Sequence of chain 1.C:
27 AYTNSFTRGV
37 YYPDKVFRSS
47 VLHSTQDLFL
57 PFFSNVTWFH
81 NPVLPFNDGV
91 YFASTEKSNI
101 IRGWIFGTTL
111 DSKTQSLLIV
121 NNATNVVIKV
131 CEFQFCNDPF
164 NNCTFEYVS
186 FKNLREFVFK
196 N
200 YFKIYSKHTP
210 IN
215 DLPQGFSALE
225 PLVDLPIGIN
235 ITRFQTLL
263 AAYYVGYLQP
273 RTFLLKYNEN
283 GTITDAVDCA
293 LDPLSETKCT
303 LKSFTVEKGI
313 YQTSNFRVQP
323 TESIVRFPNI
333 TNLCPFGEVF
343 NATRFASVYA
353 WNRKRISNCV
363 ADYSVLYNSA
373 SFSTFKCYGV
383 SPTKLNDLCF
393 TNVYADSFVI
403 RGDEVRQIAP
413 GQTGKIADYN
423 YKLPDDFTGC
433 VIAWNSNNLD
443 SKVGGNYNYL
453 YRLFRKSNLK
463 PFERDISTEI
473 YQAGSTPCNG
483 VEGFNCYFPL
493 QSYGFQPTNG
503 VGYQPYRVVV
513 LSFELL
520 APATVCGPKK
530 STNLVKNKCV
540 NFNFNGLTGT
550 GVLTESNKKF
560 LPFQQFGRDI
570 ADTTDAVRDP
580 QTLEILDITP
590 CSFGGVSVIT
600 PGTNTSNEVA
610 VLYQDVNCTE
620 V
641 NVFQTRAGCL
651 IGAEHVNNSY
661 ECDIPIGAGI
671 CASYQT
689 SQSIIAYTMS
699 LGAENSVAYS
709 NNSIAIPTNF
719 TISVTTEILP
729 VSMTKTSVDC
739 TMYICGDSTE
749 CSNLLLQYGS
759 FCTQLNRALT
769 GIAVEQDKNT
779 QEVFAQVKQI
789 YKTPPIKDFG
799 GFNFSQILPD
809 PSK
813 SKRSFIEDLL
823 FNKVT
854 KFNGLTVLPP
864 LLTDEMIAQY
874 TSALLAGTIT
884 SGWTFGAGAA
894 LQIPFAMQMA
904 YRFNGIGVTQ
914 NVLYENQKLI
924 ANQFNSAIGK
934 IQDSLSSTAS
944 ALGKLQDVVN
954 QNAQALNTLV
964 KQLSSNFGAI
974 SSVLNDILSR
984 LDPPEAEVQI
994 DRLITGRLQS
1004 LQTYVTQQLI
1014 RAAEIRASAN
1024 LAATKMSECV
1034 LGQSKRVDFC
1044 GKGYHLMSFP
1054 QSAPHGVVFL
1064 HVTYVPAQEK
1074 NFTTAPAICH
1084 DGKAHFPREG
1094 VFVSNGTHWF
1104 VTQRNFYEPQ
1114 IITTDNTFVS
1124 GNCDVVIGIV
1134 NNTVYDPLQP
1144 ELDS

Binding-site contacts:
Ligand atom C2 contacts residue ASN234 of chain 1.C at 2.4 Å.
Ligand atom O5 contacts residue ASN234 of chain 1.C at 2.3 Å (h-bond).
Ligand atom C4 contacts residue ASN234 of chain 1.C at 4.1 Å.
Ligand atom C5 contacts residue ASN234 of chain 1.C at 3.6 Å.
Ligand atom C3 contacts residue ASN234 of chain 1.C at 3.8 Å.
Ligand atom O7 contacts residue ASN234 of chain 1.C at 2.8 Å (h-bond).
Ligand atom C8 contacts residue ASN234 of chain 1.C at 4.4 Å.
Ligand atom C1 contacts residue ASN234 of chain 1.C at 1.4 Å.
Ligand atom N2 contacts residue ASN234 of chain 1.C at 3.0 Å (h-bond).
Ligand atom C7 contacts residue ASN234 of chain 1.C at 3.1 Å.
Ligand atom O6 contacts residue ASN234 of chain 1.C at 4.4 Å.
Ligand atom O6 contacts residue THR236 of chain 1.C at 3.3 Å.

The small molecule below binds the protein below.
Small molecule (SMILES): CC(=O)N[C@@H]1[C@@H](O)[C@H](O)[C@@H](CO)O[C@H]1O